Binding-site contacts:
Ligand atom N2 contacts residue GLU162 of chain 1.A at 4.1 Å.
Ligand atom N1 contacts residue GLU162 of chain 1.A at 3.9 Å.
Ligand atom N2 contacts residue THR165 of chain 1.A at 3.7 Å.
Ligand atom C7 contacts residue THR165 of chain 1.A at 4.3 Å.
Ligand atom O contacts residue THR165 of chain 1.A at 3.0 Å (h-bond).
Ligand atom C7 contacts residue GLU162 of chain 1.A at 3.6 Å.
Ligand atom C contacts residue GLN160 of chain 1.A at 4.4 Å.
Ligand atom C3 contacts residue GLU162 of chain 1.A at 3.8 Å.
Ligand atom C7 contacts residue ASN161 of chain 1.A at 4.0 Å.
Ligand atom C6 contacts residue THR165 of chain 1.A at 4.1 Å.
Ligand atom C8 contacts residue GLU162 of chain 1.A at 3.5 Å.
Ligand atom C6 contacts residue TYR159 of chain 1.A at 4.4 Å (hydrophobic).
Ligand atom C7 contacts residue GLN160 of chain 1.A at 3.1 Å.
Ligand atom C7 contacts residue TYR159 of chain 1.A at 3.4 Å (hydrophobic).
Ligand atom C1 contacts residue GLU162 of chain 1.A at 4.3 Å.
Ligand atom C2 contacts residue GLU162 of chain 1.A at 4.4 Å.
Ligand atom O1 contacts residue GLU162 of chain 1.A at 3.5 Å (salt-bridge).
Ligand atom N contacts residue GLN160 of chain 1.A at 4.4 Å.
Ligand atom C6 contacts residue GLU162 of chain 1.A at 3.5 Å.
Ligand atom C4 contacts residue GLU162 of chain 1.A at 4.1 Å.
Ligand atom O contacts residue GLU162 of chain 1.A at 3.7 Å.
Ligand atom S contacts residue GLU162 of chain 1.A at 3.4 Å.

Sequence of chain 1.A:
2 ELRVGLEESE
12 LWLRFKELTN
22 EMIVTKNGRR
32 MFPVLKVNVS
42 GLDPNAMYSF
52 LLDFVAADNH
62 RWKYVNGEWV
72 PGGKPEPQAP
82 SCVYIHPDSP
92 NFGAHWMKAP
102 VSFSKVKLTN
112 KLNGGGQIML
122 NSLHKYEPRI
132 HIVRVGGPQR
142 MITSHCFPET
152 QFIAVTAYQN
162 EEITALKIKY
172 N

This protein binds this small molecule.
Small molecule (SMILES): Cc1nn(Cc2c(C)noc2C)c(=O)s1